A protein and the small-molecule ligand that binds it are described below.
Small molecule (SMILES): CC(=O)N[C@@H]1[C@@H](O)[C@H](O)[C@@H](CO)O[C@H]1O

Binding-site contacts:
Ligand atom C2 contacts residue ASN73 of chain 1.B at 2.4 Å.
Ligand atom C1 contacts residue ASN73 of chain 1.B at 1.4 Å.
Ligand atom C3 contacts residue ASN73 of chain 1.B at 3.8 Å.
Ligand atom N2 contacts residue ASN73 of chain 1.B at 3.0 Å (h-bond).
Ligand atom O7 contacts residue ASN73 of chain 1.B at 3.7 Å.
Ligand atom O5 contacts residue ASN73 of chain 1.B at 2.3 Å (h-bond).
Ligand atom C8 contacts residue ASN72 of chain 1.B at 3.9 Å.
Ligand atom C4 contacts residue ASN73 of chain 1.B at 4.2 Å.
Ligand atom C5 contacts residue ASN73 of chain 1.B at 3.6 Å.
Ligand atom C7 contacts residue ASN73 of chain 1.B at 3.5 Å.

Sequence of chain 1.B:
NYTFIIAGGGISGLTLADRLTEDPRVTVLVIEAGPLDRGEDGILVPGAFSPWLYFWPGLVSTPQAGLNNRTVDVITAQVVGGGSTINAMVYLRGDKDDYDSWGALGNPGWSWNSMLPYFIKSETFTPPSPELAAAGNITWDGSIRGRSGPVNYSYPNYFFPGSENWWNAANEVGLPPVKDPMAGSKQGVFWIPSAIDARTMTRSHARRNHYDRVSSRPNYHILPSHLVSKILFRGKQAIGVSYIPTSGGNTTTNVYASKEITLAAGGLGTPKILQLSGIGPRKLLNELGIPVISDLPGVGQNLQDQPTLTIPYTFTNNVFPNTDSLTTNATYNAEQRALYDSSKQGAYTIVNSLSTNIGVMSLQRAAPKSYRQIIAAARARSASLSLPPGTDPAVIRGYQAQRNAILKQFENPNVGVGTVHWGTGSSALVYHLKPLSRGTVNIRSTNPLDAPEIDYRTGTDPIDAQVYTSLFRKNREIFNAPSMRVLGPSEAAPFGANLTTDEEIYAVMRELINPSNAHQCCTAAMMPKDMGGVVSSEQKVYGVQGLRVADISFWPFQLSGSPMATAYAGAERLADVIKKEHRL